Sequence of chain 1.C:
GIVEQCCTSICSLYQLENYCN

Sequence of chain 2.B:
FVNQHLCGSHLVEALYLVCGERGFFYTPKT

Sequence of chain 1.D:
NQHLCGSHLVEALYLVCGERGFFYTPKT

This protein binds this small molecule.
Small molecule (SMILES): CC(=O)Nc1ccc(O)cc1

Binding-site contacts:
Ligand atom C3 contacts residue LEU11 of chain 1.D at 3.5 Å (hydrophobic).
Ligand atom C6 contacts residue ALA14 of chain 1.D at 4.3 Å (hydrophobic).
Ligand atom O4 contacts residue SER9 of chain 1.C at 3.7 Å.
Ligand atom N contacts residue HIS10 of chain 1.D at 4.2 Å.
Ligand atom O4 contacts residue CYS6 of chain 1.C at 2.5 Å (h-bond).
Ligand atom O4 contacts residue CYS11 of chain 1.C at 3.0 Å (h-bond).
Ligand atom O4 contacts residue ILE10 of chain 1.C at 3.4 Å.
Ligand atom O contacts residue TYR16 of chain 2.B at 4.1 Å.
Ligand atom O contacts residue GLU13 of chain 2.B at 2.6 Å (salt-bridge).
Ligand atom C4 contacts residue ILE10 of chain 1.C at 4.2 Å (hydrophobic).
Ligand atom C6 contacts residue LEU17 of chain 2.B at 4.0 Å (hydrophobic).
Ligand atom CM contacts residue TYR16 of chain 2.B at 3.8 Å (hydrophobic).
Ligand atom C contacts residue GLU13 of chain 2.B at 3.8 Å.
Ligand atom C3 contacts residue CYS6 of chain 1.C at 3.4 Å (hydrophobic).
Ligand atom C1 contacts residue ALA14 of chain 1.D at 4.3 Å (hydrophobic).
Ligand atom C contacts residue TYR16 of chain 2.B at 4.3 Å (hydrophobic).
Ligand atom N contacts residue ALA14 of chain 1.D at 4.0 Å.
Ligand atom C4 contacts residue CYS6 of chain 1.C at 3.4 Å (hydrophobic).
Ligand atom C4 contacts residue LEU11 of chain 1.D at 4.1 Å (hydrophobic).
Ligand atom C6 contacts residue CYS11 of chain 1.C at 4.0 Å (hydrophobic).
Ligand atom C2 contacts residue HIS10 of chain 1.D at 4.4 Å.
Ligand atom C2 contacts residue LEU11 of chain 1.D at 3.9 Å (hydrophobic).
Ligand atom C6 contacts residue LEU16 of chain 1.C at 4.1 Å (hydrophobic).
Ligand atom C4 contacts residue CYS11 of chain 1.C at 3.8 Å (hydrophobic).
Ligand atom C5 contacts residue LEU16 of chain 1.C at 4.0 Å (hydrophobic).
Ligand atom O contacts residue LEU17 of chain 2.B at 4.3 Å.
Ligand atom C contacts residue ALA14 of chain 1.D at 4.4 Å (hydrophobic).
Ligand atom N contacts residue LEU17 of chain 2.B at 4.3 Å.
Ligand atom C contacts residue LEU17 of chain 2.B at 3.8 Å (hydrophobic).
Ligand atom CM contacts residue LEU17 of chain 2.B at 3.2 Å (hydrophobic).
Ligand atom C5 contacts residue CYS11 of chain 1.C at 3.1 Å (hydrophobic).
Ligand atom O4 contacts residue LEU11 of chain 1.D at 4.4 Å.